This protein binds this small molecule.
Small molecule (SMILES): Nc1ccn([C@H]2C[C@H](O)[C@@H](CO[P](=O)(O)O[P](=O)(O)OP(=O)(O)O)O2)c(=O)n1

Sequence of chain 1.A:
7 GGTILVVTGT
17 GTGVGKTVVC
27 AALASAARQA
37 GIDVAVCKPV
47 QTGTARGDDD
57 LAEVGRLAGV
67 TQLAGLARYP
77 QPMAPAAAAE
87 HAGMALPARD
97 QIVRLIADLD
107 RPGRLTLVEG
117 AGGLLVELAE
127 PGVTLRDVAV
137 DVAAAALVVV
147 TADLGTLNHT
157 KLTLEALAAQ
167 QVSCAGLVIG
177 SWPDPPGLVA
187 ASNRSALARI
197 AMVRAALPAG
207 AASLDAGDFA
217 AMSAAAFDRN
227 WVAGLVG

Binding-site contacts:
Ligand atom N4 contacts residue PRO204 of chain 1.A at 3.2 Å (h-bond).
Ligand atom O3G contacts residue GLY19 of chain 1.A at 3.2 Å (h-bond).
Ligand atom O2B contacts residue MG1 of chain 1.F at 2.2 Å.
Ligand atom O1B contacts residue LYS22 of chain 1.A at 3.0 Å (salt-bridge).
Ligand atom O1G contacts residue THR18 of chain 1.A at 3.0 Å (h-bond).
Ligand atom PA contacts residue GLY21 of chain 1.A at 3.6 Å.
Ligand atom O3G contacts residue LYS22 of chain 1.A at 2.4 Å (salt-bridge).
Ligand atom O2B contacts residue THR23 of chain 1.A at 3.0 Å (h-bond).
Ligand atom O1B contacts residue VAL20 of chain 1.A at 3.4 Å (h-bond).
Ligand atom O1A contacts residue LYS22 of chain 1.A at 3.6 Å (salt-bridge).
Ligand atom PB contacts residue LYS22 of chain 1.A at 3.3 Å.
Ligand atom O1A contacts residue THR23 of chain 1.A at 3.0 Å (h-bond).
Ligand atom O2 contacts residue ALA207 of chain 1.A at 3.4 Å (h-bond).
Ligand atom PB contacts residue MG1 of chain 1.F at 3.4 Å.
Ligand atom O3B contacts residue MG1 of chain 1.F at 3.6 Å.
Ligand atom C5 contacts residue GLY176 of chain 1.A at 3.5 Å.
Ligand atom C4 contacts residue GLY176 of chain 1.A at 3.6 Å.
Ligand atom C5' contacts residue GLY19 of chain 1.A at 3.6 Å.
Ligand atom O2G contacts residue MG1 of chain 1.F at 2.2 Å.
Ligand atom O3A contacts residue LYS22 of chain 1.A at 3.0 Å (salt-bridge).
Ligand atom N4 contacts residue GLY176 of chain 1.A at 2.8 Å (h-bond).
Ligand atom C2 contacts residue ALA208 of chain 1.A at 3.6 Å (hydrophobic).
Ligand atom O2B contacts residue LYS22 of chain 1.A at 3.3 Å.
Ligand atom O2 contacts residue GLY206 of chain 1.A at 3.2 Å.
Ligand atom N4 contacts residue LEU203 of chain 1.A at 3.4 Å (h-bond).
Ligand atom O3A contacts residue GLY21 of chain 1.A at 2.8 Å (h-bond).
Ligand atom N3 contacts residue GLY206 of chain 1.A at 3.2 Å (h-bond).
Ligand atom O1B contacts residue GLY21 of chain 1.A at 3.5 Å (h-bond).
Ligand atom O1A contacts residue VAL24 of chain 1.A at 3.1 Å (h-bond).
Ligand atom O3G contacts residue THR18 of chain 1.A at 3.1 Å (h-bond).
Ligand atom C2 contacts residue GLY206 of chain 1.A at 3.6 Å.
Ligand atom O2G contacts residue GLU115 of chain 1.A at 3.3 Å (salt-bridge).
Ligand atom PG contacts residue MG1 of chain 1.F at 3.5 Å.
Ligand atom O2G contacts residue ASP56 of chain 1.A at 3.5 Å (salt-bridge).
Ligand atom O3B contacts residue GLY19 of chain 1.A at 3.5 Å (h-bond).
Ligand atom N3 contacts residue ALA207 of chain 1.A at 2.9 Å (h-bond).
Ligand atom O1A contacts residue GLY21 of chain 1.A at 3.4 Å.
Ligand atom O2 contacts residue ALA208 of chain 1.A at 3.1 Å (h-bond).
Ligand atom O2B contacts residue GLU115 of chain 1.A at 3.2 Å (salt-bridge).
Ligand atom O5' contacts residue GLY21 of chain 1.A at 3.5 Å.